Sequence of chain 1.D:
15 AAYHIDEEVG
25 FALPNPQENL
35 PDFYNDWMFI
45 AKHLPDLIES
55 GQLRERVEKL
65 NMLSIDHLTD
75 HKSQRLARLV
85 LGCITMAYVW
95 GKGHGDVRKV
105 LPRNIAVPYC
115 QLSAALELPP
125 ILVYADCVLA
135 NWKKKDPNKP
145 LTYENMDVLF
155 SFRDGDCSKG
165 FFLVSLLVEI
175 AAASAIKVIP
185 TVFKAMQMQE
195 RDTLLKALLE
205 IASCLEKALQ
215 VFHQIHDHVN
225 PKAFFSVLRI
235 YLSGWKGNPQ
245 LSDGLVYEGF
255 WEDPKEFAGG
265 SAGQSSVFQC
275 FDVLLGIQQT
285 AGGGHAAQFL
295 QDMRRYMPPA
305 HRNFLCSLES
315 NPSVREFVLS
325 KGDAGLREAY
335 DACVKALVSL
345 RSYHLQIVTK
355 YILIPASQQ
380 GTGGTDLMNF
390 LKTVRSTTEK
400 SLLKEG

Binding-site contacts:
Ligand atom CD1 contacts residue HIS222 of chain 1.D at 4.3 Å.
Ligand atom N contacts residue ASP160 of chain 1.D at 2.7 Å (salt-bridge).
Ligand atom CG contacts residue SER162 of chain 1.D at 4.2 Å.
Ligand atom N contacts residue GLY159 of chain 1.D at 4.3 Å.
Ligand atom CG contacts residue LYS163 of chain 1.D at 3.8 Å.
Ligand atom CA contacts residue GLY159 of chain 1.D at 4.0 Å.
Ligand atom CD1 contacts residue CYS161 of chain 1.D at 3.4 Å (hydrophobic).
Ligand atom NE1 contacts residue LYS163 of chain 1.D at 4.2 Å.
Ligand atom NE1 contacts residue CYS161 of chain 1.D at 3.6 Å.
Ligand atom N contacts residue CYS161 of chain 1.D at 4.1 Å.
Ligand atom CB contacts residue ASP160 of chain 1.D at 4.1 Å.
Ligand atom CE2 contacts residue HIS222 of chain 1.D at 3.6 Å.
Ligand atom CE2 contacts residue CYS161 of chain 1.D at 3.7 Å (hydrophobic).
Ligand atom O contacts residue ARG157 of chain 1.D at 3.8 Å.
Ligand atom CB contacts residue SER162 of chain 1.D at 4.1 Å.
Ligand atom N contacts residue ARG157 of chain 1.D at 3.4 Å (salt-bridge).
Ligand atom O contacts residue ASP158 of chain 1.D at 3.4 Å.
Ligand atom CD1 contacts residue LYS163 of chain 1.D at 3.2 Å.
Ligand atom NE1 contacts residue HIS222 of chain 1.D at 3.2 Å (h-bond).
Ligand atom CB contacts residue LYS163 of chain 1.D at 3.7 Å.
Ligand atom CZ3 contacts residue CYS161 of chain 1.D at 4.4 Å (hydrophobic).
Ligand atom NE1 contacts residue GLY164 of chain 1.D at 3.4 Å (h-bond).
Ligand atom CH2 contacts residue CYS161 of chain 1.D at 4.0 Å (hydrophobic).
Ligand atom CD1 contacts residue GLY164 of chain 1.D at 3.1 Å.
Ligand atom CA contacts residue CYS161 of chain 1.D at 3.8 Å (hydrophobic).
Ligand atom CB contacts residue CYS161 of chain 1.D at 4.1 Å (hydrophobic).
Ligand atom CD1 contacts residue SER162 of chain 1.D at 4.1 Å.
Ligand atom CA contacts residue ARG157 of chain 1.D at 4.3 Å.
Ligand atom CD2 contacts residue CYS161 of chain 1.D at 3.7 Å (hydrophobic).
Ligand atom CG contacts residue GLY164 of chain 1.D at 4.4 Å.
Ligand atom O contacts residue GLY159 of chain 1.D at 3.0 Å (h-bond).
Ligand atom C contacts residue GLY159 of chain 1.D at 3.6 Å.
Ligand atom CA contacts residue ASP160 of chain 1.D at 3.4 Å.
Ligand atom NE1 contacts residue TYR147 of chain 1.D at 4.4 Å.
Ligand atom CZ2 contacts residue CYS161 of chain 1.D at 3.6 Å (hydrophobic).
Ligand atom OXT contacts residue GLY159 of chain 1.D at 4.4 Å.
Ligand atom N contacts residue SER155 of chain 1.D at 3.7 Å.
Ligand atom N contacts residue SER162 of chain 1.D at 3.6 Å.
Ligand atom CG contacts residue CYS161 of chain 1.D at 3.5 Å (hydrophobic).
Ligand atom CZ2 contacts residue HIS222 of chain 1.D at 3.6 Å.

A protein and the small-molecule ligand that binds it are described below.
Small molecule (SMILES): N[C@@H](Cc1c[nH]c2ccccc12)C(=O)O